A protein and the small-molecule ligand that binds it are described below.
Small molecule (SMILES): O=c1[nH]cnc2c1ncn2[C@@H]1O[C@H](COP(=O)(O)O)[C@@H](O)[C@H]1O

Sequence of chain 1.H:
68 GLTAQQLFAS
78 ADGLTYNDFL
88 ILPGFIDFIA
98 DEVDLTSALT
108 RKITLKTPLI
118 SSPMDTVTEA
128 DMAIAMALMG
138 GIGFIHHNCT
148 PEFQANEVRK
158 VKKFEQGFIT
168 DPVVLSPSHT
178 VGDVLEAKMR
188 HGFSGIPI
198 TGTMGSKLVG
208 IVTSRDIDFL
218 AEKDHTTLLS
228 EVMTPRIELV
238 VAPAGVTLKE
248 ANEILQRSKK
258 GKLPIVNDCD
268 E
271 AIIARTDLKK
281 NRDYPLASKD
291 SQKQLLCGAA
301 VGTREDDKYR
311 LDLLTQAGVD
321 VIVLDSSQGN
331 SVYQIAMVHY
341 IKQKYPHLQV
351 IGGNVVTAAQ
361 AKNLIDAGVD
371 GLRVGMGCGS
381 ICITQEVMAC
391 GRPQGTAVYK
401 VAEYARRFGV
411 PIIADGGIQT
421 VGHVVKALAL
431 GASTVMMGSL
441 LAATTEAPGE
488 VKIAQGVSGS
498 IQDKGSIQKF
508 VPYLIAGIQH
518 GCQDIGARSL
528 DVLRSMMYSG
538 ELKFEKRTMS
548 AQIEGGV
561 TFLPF

Binding-site contacts:
Ligand atom C2 contacts residue GLN492 of chain 1.H at 3.0 Å.
Ligand atom O2' contacts residue ARG373 of chain 1.H at 3.1 Å (salt-bridge).
Ligand atom O3' contacts residue ASP415 of chain 1.H at 2.4 Å (salt-bridge).
Ligand atom C2' contacts residue ASP415 of chain 1.H at 3.2 Å.
Ligand atom C3' contacts residue ASP415 of chain 1.H at 3.1 Å.
Ligand atom O2P contacts residue SER380 of chain 1.H at 3.0 Å (h-bond).
Ligand atom C3' contacts residue SER119 of chain 1.H at 3.5 Å.
Ligand atom C4' contacts residue ASP415 of chain 1.H at 3.3 Å.
Ligand atom C2' contacts residue ARG373 of chain 1.H at 3.3 Å.
Ligand atom P contacts residue SER380 of chain 1.H at 3.8 Å.
Ligand atom C5' contacts residue ASP415 of chain 1.H at 3.8 Å.
Ligand atom P contacts residue GLY416 of chain 1.H at 3.8 Å.
Ligand atom P contacts residue GLY438 of chain 1.H at 3.7 Å.
Ligand atom O5' contacts residue ASP415 of chain 1.H at 3.5 Å (salt-bridge).
Ligand atom O5' contacts residue GLY416 of chain 1.H at 3.3 Å.
Ligand atom C2' contacts residue NAD1 of chain 1.VA at 3.8 Å.
Ligand atom O2P contacts residue GLY379 of chain 1.H at 3.8 Å.
Ligand atom C8 contacts residue MET121 of chain 1.H at 3.3 Å (hydrophobic).
Ligand atom N3 contacts residue CYS382 of chain 1.H at 3.2 Å.
Ligand atom O3' contacts residue ARG373 of chain 1.H at 2.9 Å (salt-bridge).
Ligand atom N1 contacts residue GLN492 of chain 1.H at 3.1 Å (h-bond).
Ligand atom O1P contacts residue SER439 of chain 1.H at 3.0 Å (h-bond).
Ligand atom C2 contacts residue NAD1 of chain 1.VA at 3.1 Å.
Ligand atom C3' contacts residue ARG373 of chain 1.H at 3.6 Å.
Ligand atom N7 contacts residue MET121 of chain 1.H at 3.7 Å.
Ligand atom O2P contacts residue GLY416 of chain 1.H at 3.3 Å.
Ligand atom O3P contacts residue GLY438 of chain 1.H at 2.6 Å (h-bond).
Ligand atom N1 contacts residue GLY493 of chain 1.H at 3.4 Å.
Ligand atom C1' contacts residue NAD1 of chain 1.VA at 3.5 Å.
Ligand atom C4 contacts residue NAD1 of chain 1.VA at 3.6 Å.
Ligand atom N3 contacts residue NAD1 of chain 1.VA at 3.1 Å.
Ligand atom O2' contacts residue ASP415 of chain 1.H at 2.4 Å (salt-bridge).
Ligand atom O1P contacts residue GLY438 of chain 1.H at 3.4 Å.
Ligand atom O2P contacts residue GLY417 of chain 1.H at 3.4 Å (h-bond).
Ligand atom N9 contacts residue NAD1 of chain 1.VA at 3.7 Å.
Ligand atom C2 contacts residue CYS382 of chain 1.H at 3.3 Å (hydrophobic).
Ligand atom O2' contacts residue NAD1 of chain 1.VA at 3.1 Å (h-bond).
Ligand atom O3P contacts residue MET437 of chain 1.H at 3.6 Å.
Ligand atom O5' contacts residue GLY379 of chain 1.H at 3.7 Å.
Ligand atom O3' contacts residue SER119 of chain 1.H at 2.8 Å (h-bond).